Sequence of chain 26.F:
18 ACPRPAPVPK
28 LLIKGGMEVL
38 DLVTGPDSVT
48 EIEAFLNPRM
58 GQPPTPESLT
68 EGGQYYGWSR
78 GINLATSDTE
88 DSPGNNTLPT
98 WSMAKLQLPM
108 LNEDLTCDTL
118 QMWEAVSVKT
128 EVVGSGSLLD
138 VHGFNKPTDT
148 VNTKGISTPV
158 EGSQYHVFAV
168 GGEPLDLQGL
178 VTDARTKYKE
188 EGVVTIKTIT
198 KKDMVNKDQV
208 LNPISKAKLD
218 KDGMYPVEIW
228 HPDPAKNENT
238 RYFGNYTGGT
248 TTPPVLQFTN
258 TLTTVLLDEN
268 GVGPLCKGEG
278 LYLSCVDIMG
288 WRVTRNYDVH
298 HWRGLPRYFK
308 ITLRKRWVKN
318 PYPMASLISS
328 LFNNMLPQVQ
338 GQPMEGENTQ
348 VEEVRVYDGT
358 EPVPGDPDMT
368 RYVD

The small molecule below binds the protein below.
Small molecule (SMILES): CC(=O)N[C@H]1[C@H]([C@H](O)[C@H](O)CO)O[C@@](O[C@H]2[C@@H](O)[C@@H](CO)O[C@@H](O[C@H]3[C@H](O)[C@@H](O)[C@H](O)O[C@@H]3CO)[C@@H]2O)(C(=O)O)C[C@@H]1O

Sequence of chain 30.F:
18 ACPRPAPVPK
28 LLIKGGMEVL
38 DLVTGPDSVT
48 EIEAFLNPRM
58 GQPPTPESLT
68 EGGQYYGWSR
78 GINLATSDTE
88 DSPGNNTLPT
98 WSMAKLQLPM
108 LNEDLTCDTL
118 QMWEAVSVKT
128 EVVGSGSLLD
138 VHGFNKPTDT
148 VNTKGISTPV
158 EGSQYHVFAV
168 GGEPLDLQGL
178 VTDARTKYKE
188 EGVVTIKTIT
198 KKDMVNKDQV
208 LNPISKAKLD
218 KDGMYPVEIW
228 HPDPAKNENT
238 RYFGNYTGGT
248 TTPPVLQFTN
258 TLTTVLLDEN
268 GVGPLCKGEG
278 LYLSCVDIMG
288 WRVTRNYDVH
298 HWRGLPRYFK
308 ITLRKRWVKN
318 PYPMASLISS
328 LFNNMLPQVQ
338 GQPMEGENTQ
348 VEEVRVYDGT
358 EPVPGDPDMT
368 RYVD

Binding-site contacts:
Ligand atom C3 contacts residue HIS298 of chain 26.F at 4.1 Å.
Ligand atom O4 contacts residue TYR72 of chain 26.F at 4.3 Å.
Ligand atom C1 contacts residue TYR72 of chain 26.F at 3.8 Å (hydrophobic).
Ligand atom O4 contacts residue ILE79 of chain 26.F at 3.5 Å (h-bond).
Ligand atom O4 contacts residue ASN80 of chain 26.F at 4.2 Å.
Ligand atom O3 contacts residue GLY78 of chain 26.F at 3.7 Å.
Ligand atom O1A contacts residue TYR72 of chain 26.F at 3.2 Å.
Ligand atom C2 contacts residue GLY78 of chain 26.F at 4.2 Å.
Ligand atom C4 contacts residue HIS298 of chain 26.F at 4.1 Å.
Ligand atom O10 contacts residue THR291 of chain 26.F at 3.7 Å.
Ligand atom C5 contacts residue ASN93 of chain 26.F at 4.2 Å.
Ligand atom C7 contacts residue TYR72 of chain 26.F at 4.2 Å (hydrophobic).
Ligand atom O8 contacts residue TYR72 of chain 26.F at 4.2 Å.
Ligand atom O4 contacts residue HIS298 of chain 26.F at 3.1 Å (h-bond).
Ligand atom C1 contacts residue ARG77 of chain 26.F at 3.5 Å.
Ligand atom O4 contacts residue THR291 of chain 26.F at 3.3 Å.
Ligand atom O8 contacts residue ARG77 of chain 26.F at 3.9 Å.
Ligand atom C6 contacts residue ASN93 of chain 26.F at 3.1 Å.
Ligand atom O10 contacts residue ASN293 of chain 26.F at 3.5 Å (h-bond).
Ligand atom O4 contacts residue GLY78 of chain 26.F at 3.1 Å.
Ligand atom C3 contacts residue GLY78 of chain 26.F at 4.2 Å.
Ligand atom O1B contacts residue TYR72 of chain 26.F at 4.1 Å.
Ligand atom C11 contacts residue ASP85 of chain 30.F at 3.7 Å.
Ligand atom C3 contacts residue GLY78 of chain 26.F at 4.0 Å.
Ligand atom O3 contacts residue ASN80 of chain 26.F at 4.0 Å.
Ligand atom C4 contacts residue TYR72 of chain 26.F at 3.5 Å (hydrophobic).
Ligand atom O4 contacts residue VAL296 of chain 26.F at 3.8 Å.
Ligand atom O1A contacts residue GLY78 of chain 26.F at 3.7 Å.
Ligand atom O1A contacts residue ARG77 of chain 26.F at 3.0 Å (salt-bridge).
Ligand atom C3 contacts residue ARG77 of chain 26.F at 3.9 Å.
Ligand atom N5 contacts residue TYR72 of chain 26.F at 3.1 Å (h-bond).
Ligand atom O6 contacts residue ASN93 of chain 26.F at 2.9 Å (h-bond).
Ligand atom C3 contacts residue VAL296 of chain 26.F at 3.5 Å (hydrophobic).
Ligand atom C5 contacts residue TYR72 of chain 26.F at 3.6 Å (hydrophobic).
Ligand atom C6 contacts residue THR94 of chain 26.F at 4.2 Å.
Ligand atom C4 contacts residue VAL296 of chain 26.F at 4.3 Å (hydrophobic).
Ligand atom C10 contacts residue TYR72 of chain 26.F at 4.1 Å (hydrophobic).
Ligand atom C6 contacts residue TYR72 of chain 26.F at 3.6 Å (hydrophobic).
Ligand atom C4 contacts residue GLY78 of chain 26.F at 3.4 Å.
Ligand atom O1B contacts residue ARG77 of chain 26.F at 2.9 Å (salt-bridge).